Binding-site contacts:
Ligand atom O3 contacts residue MET144 of chain 1.A at 3.5 Å (h-bond).
Ligand atom O4 contacts residue GLY155 of chain 1.A at 3.4 Å (h-bond).
Ligand atom O3 contacts residue ARG68 of chain 1.A at 2.9 Å (salt-bridge).
Ligand atom O4 contacts residue THR153 of chain 1.A at 3.5 Å (h-bond).
Ligand atom C4 contacts residue GLU239 of chain 1.A at 3.6 Å.
Ligand atom C6 contacts residue GLU239 of chain 1.A at 3.6 Å.
Ligand atom O2 contacts residue GLU142 of chain 1.A at 2.9 Å (salt-bridge).
Ligand atom O5 contacts residue GLU239 of chain 1.A at 2.6 Å (salt-bridge).
Ligand atom O3 contacts residue LYS81 of chain 1.A at 2.9 Å (salt-bridge).
Ligand atom O3 contacts residue TRP186 of chain 1.A at 3.6 Å.
Ligand atom C2 contacts residue TYR188 of chain 1.A at 3.5 Å (hydrophobic).
Ligand atom O4 contacts residue GLU239 of chain 1.A at 2.8 Å (salt-bridge).
Ligand atom C6 contacts residue ARG68 of chain 1.A at 3.3 Å.
Ligand atom C1 contacts residue GLU142 of chain 1.A at 3.6 Å.
Ligand atom C5 contacts residue ARG68 of chain 1.A at 3.6 Å.
Ligand atom O2 contacts residue THR153 of chain 1.A at 3.0 Å (h-bond).
Ligand atom O3 contacts residue GLU239 of chain 1.A at 2.6 Å (salt-bridge).
Ligand atom O2 contacts residue ASN32 of chain 1.A at 3.1 Å (h-bond).
Ligand atom C3 contacts residue GLU239 of chain 1.A at 3.2 Å.
Ligand atom C6 contacts residue TYR73 of chain 1.A at 3.6 Å (hydrophobic).
Ligand atom C3 contacts residue GLU142 of chain 1.A at 3.4 Å.
Ligand atom O6 contacts residue GLU239 of chain 1.A at 2.9 Å (salt-bridge).
Ligand atom O6 contacts residue THR153 of chain 1.A at 3.3 Å (h-bond).
Ligand atom C5 contacts residue GLU142 of chain 1.A at 3.6 Å.
Ligand atom C2 contacts residue ARG68 of chain 1.A at 3.4 Å.
Ligand atom O6 contacts residue TRP34 of chain 1.A at 3.0 Å (h-bond).
Ligand atom O6 contacts residue ARG68 of chain 1.A at 2.9 Å (salt-bridge).
Ligand atom C6 contacts residue THR153 of chain 1.A at 2.9 Å.
Ligand atom O2 contacts residue ARG68 of chain 1.A at 3.3 Å (salt-bridge).
Ligand atom O3 contacts residue TYR188 of chain 1.A at 2.9 Å (h-bond).
Ligand atom O6 contacts residue TYR73 of chain 1.A at 3.5 Å.
Ligand atom O2 contacts residue TRP146 of chain 1.A at 3.5 Å.
Ligand atom C5 contacts residue THR153 of chain 1.A at 3.4 Å.
Ligand atom O4 contacts residue PRO154 of chain 1.A at 3.6 Å.
Ligand atom O2 contacts residue LYS81 of chain 1.A at 3.1 Å (salt-bridge).
Ligand atom O5 contacts residue TRP184 of chain 1.A at 3.6 Å.
Ligand atom C1 contacts residue GLU239 of chain 1.A at 3.4 Å.
Ligand atom C6 contacts residue TYR69 of chain 1.A at 3.5 Å (hydrophobic).
Ligand atom O3 contacts residue TRP146 of chain 1.A at 3.5 Å.
Ligand atom O2 contacts residue TRP184 of chain 1.A at 3.6 Å.

A small-molecule ligand and the protein it binds are described below.
Small molecule (SMILES): OC[C@H]1O[C@@H](O[C@H]2[C@H](O)[C@@H](O)[C@H](O[C@H]3[C@H](O)[C@@H](O)[C@H](O[C@H]4[C@H](O)[C@@H](O)[C@H](O)O[C@@H]4CO)O[C@@H]3CO)O[C@@H]2CO)[C@H](O)[C@@H](O)[C@@H]1O

Sequence of chain 1.A:
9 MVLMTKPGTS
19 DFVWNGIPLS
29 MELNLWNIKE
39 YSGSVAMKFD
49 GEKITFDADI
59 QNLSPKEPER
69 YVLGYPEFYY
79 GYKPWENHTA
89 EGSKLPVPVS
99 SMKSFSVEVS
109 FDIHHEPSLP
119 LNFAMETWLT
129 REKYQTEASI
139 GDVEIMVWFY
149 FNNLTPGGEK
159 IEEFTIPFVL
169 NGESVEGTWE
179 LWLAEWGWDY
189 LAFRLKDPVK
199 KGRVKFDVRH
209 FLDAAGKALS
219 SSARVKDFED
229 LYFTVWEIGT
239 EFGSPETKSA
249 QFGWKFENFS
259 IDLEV